This protein binds this small molecule.
Small molecule (SMILES): CC(=O)N[C@@H]1[C@@H](O)[C@H](O)[C@@H](CO)O[C@H]1O

Sequence of chain 1.A:
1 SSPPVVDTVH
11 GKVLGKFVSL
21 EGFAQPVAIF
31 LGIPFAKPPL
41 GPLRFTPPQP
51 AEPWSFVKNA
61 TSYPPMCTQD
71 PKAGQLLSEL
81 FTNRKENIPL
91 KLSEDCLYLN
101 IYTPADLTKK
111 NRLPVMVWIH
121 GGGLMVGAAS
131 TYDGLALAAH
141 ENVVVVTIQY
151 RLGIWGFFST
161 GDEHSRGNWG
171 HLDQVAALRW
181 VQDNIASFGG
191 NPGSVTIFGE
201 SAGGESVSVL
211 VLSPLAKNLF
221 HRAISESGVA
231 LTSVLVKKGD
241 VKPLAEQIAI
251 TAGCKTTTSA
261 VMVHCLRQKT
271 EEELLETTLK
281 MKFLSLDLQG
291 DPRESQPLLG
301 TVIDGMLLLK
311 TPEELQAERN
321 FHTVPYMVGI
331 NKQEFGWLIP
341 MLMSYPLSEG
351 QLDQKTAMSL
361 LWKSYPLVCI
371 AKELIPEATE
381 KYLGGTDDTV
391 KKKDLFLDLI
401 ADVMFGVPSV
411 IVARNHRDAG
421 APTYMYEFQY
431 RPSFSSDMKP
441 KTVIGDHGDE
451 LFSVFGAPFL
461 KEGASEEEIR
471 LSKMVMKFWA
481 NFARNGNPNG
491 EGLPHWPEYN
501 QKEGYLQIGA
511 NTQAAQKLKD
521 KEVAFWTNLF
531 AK

Binding-site contacts:
Ligand atom C7 contacts residue SIA1 of chain 1.E at 3.8 Å.
Ligand atom O5 contacts residue ASN59 of chain 1.A at 2.4 Å (h-bond).
Ligand atom C1 contacts residue ASN59 of chain 1.A at 1.4 Å.
Ligand atom C8 contacts residue SIA1 of chain 1.E at 4.5 Å.
Ligand atom C7 contacts residue ASN59 of chain 1.A at 4.1 Å.
Ligand atom N2 contacts residue SIA1 of chain 1.E at 3.7 Å.
Ligand atom O7 contacts residue SIA1 of chain 1.E at 4.0 Å.
Ligand atom C4 contacts residue ASN59 of chain 1.A at 4.3 Å.
Ligand atom C2 contacts residue ASN59 of chain 1.A at 2.5 Å.
Ligand atom O6 contacts residue PRO3 of chain 1.A at 4.3 Å.
Ligand atom C5 contacts residue ASN59 of chain 1.A at 3.6 Å.
Ligand atom O5 contacts residue LEU14 of chain 1.A at 4.3 Å.
Ligand atom N2 contacts residue ASN59 of chain 1.A at 2.9 Å (h-bond).
Ligand atom C3 contacts residue ASN59 of chain 1.A at 3.8 Å.